Sequence of chain 36.C:
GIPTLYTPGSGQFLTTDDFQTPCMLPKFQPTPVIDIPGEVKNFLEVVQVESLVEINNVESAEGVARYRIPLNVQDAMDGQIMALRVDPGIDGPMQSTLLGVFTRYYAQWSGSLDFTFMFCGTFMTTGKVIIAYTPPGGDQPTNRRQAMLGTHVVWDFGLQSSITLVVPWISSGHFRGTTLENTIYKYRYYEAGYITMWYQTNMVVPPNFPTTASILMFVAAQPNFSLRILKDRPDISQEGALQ

Binding-site contacts:
Ligand atom SG contacts residue THR248 of chain 36.A at 3.2 Å (h-bond).
Ligand atom O contacts residue GLY1 of chain 36.P at 2.2 Å (h-bond).
Ligand atom CA contacts residue GLY1 of chain 36.P at 2.4 Å.
Ligand atom CB contacts residue PRO249 of chain 36.A at 4.3 Å (hydrophobic).
Ligand atom N contacts residue THR248 of chain 36.A at 4.1 Å.
Ligand atom SG contacts residue GLY1 of chain 36.P at 4.4 Å.
Ligand atom CB contacts residue GLY1 of chain 36.P at 3.7 Å.
Ligand atom N contacts residue GLY1 of chain 36.P at 2.9 Å (h-bond).
Ligand atom C contacts residue MET247 of chain 36.A at 3.7 Å (hydrophobic).
Ligand atom CB contacts residue ASP235 of chain 36.C at 2.8 Å.
Ligand atom O contacts residue MET247 of chain 36.A at 3.8 Å.
Ligand atom N contacts residue PRO249 of chain 36.A at 3.5 Å.
Ligand atom SG contacts residue MET247 of chain 36.A at 3.4 Å.
Ligand atom N contacts residue MET247 of chain 36.A at 3.8 Å.
Ligand atom SG contacts residue ASP235 of chain 36.C at 3.7 Å.
Ligand atom C contacts residue ASP235 of chain 36.C at 4.3 Å.
Ligand atom O contacts residue ARG233 of chain 36.C at 4.1 Å.
Ligand atom C contacts residue GLY1 of chain 36.P at 1.3 Å.
Ligand atom CB contacts residue THR248 of chain 36.A at 4.5 Å.
Ligand atom SG contacts residue ILE236 of chain 36.C at 4.3 Å.
Ligand atom SG contacts residue PRO249 of chain 36.A at 3.6 Å.
Ligand atom CA contacts residue ASP235 of chain 36.C at 4.0 Å.
Ligand atom O contacts residue ASP235 of chain 36.C at 3.4 Å.
Ligand atom CA contacts residue MET247 of chain 36.A at 4.2 Å (hydrophobic).

Sequence of chain 36.A:
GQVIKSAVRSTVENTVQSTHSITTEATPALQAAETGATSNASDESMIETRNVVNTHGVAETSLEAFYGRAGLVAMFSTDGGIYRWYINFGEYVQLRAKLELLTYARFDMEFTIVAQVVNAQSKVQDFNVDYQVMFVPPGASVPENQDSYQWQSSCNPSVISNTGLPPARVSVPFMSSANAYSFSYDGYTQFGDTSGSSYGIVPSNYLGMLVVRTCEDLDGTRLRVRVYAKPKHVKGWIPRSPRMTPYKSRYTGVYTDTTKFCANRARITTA

The small molecule below binds the protein below.
Small molecule (SMILES): N[C@@H](CS)C(=O)O